The protein below binds the small molecule below.
Small molecule (SMILES): Nc1nc(=O)n([C@H]2C[C@H](O)[C@@H](CO)O2)cc1F

Binding-site contacts:
Ligand atom O16 contacts residue GLU34 of chain 1.A at 2.6 Å (salt-bridge).
Ligand atom O13 contacts residue ILE11 of chain 1.A at 3.9 Å.
Ligand atom C15 contacts residue GLU178 of chain 1.A at 3.9 Å.
Ligand atom C15 contacts residue VAL36 of chain 1.A at 3.5 Å (hydrophobic).
Ligand atom O9 contacts residue GLN78 of chain 1.A at 3.4 Å (h-bond).
Ligand atom N2 contacts residue PHE118 of chain 1.A at 3.5 Å.
Ligand atom F8 contacts residue GLU34 of chain 1.A at 3.3 Å.
Ligand atom O11 contacts residue LEU63 of chain 1.A at 3.4 Å.
Ligand atom O16 contacts residue ARG109 of chain 1.A at 3.1 Å (salt-bridge).
Ligand atom F8 contacts residue ASP114 of chain 1.A at 2.9 Å.
Ligand atom C1 contacts residue PHE118 of chain 1.A at 3.5 Å (hydrophobic).
Ligand atom C10 contacts residue TYR67 of chain 1.A at 3.8 Å (hydrophobic).
Ligand atom C13 contacts residue TYR67 of chain 1.A at 3.6 Å (hydrophobic).
Ligand atom C14 contacts residue ILE11 of chain 1.A at 3.6 Å (hydrophobic).
Ligand atom C6 contacts residue ASP114 of chain 1.A at 3.7 Å.
Ligand atom C15 contacts residue GLU34 of chain 1.A at 3.5 Å.
Ligand atom C12 contacts residue LEU63 of chain 1.A at 3.7 Å (hydrophobic).
Ligand atom N2 contacts residue GLN78 of chain 1.A at 2.8 Å (h-bond).
Ligand atom O9 contacts residue PHE118 of chain 1.A at 3.9 Å.
Ligand atom O13 contacts residue TYR67 of chain 1.A at 2.5 Å (h-bond).
Ligand atom C12 contacts residue GLU178 of chain 1.A at 3.5 Å.
Ligand atom O9 contacts residue MET66 of chain 1.A at 3.3 Å.
Ligand atom C5 contacts residue TRP39 of chain 1.A at 3.7 Å (hydrophobic).
Ligand atom N7 contacts residue GLN78 of chain 1.A at 3.0 Å (h-bond).
Ligand atom N4 contacts residue PHE118 of chain 1.A at 3.9 Å.
Ligand atom N7 contacts residue PHE118 of chain 1.A at 3.6 Å.
Ligand atom N7 contacts residue ASP114 of chain 1.A at 2.7 Å (salt-bridge).
Ligand atom C1 contacts residue ASP114 of chain 1.A at 3.6 Å.
Ligand atom C3 contacts residue GLN78 of chain 1.A at 3.6 Å.
Ligand atom C3 contacts residue PHE118 of chain 1.A at 3.6 Å (hydrophobic).
Ligand atom O13 contacts residue GLU178 of chain 1.A at 2.6 Å (salt-bridge).
Ligand atom C3 contacts residue PHE77 of chain 1.A at 3.4 Å (hydrophobic).
Ligand atom C14 contacts residue TYR67 of chain 1.A at 3.5 Å (hydrophobic).
Ligand atom O11 contacts residue TRP39 of chain 1.A at 3.7 Å.
Ligand atom F8 contacts residue TRP39 of chain 1.A at 3.8 Å.
Ligand atom O9 contacts residue PHE77 of chain 1.A at 3.4 Å.
Ligand atom N2 contacts residue PHE77 of chain 1.A at 3.4 Å.
Ligand atom C1 contacts residue GLN78 of chain 1.A at 3.6 Å.
Ligand atom C13 contacts residue GLU178 of chain 1.A at 3.1 Å.
Ligand atom F8 contacts residue ARG85 of chain 1.A at 2.7 Å.

Sequence of chain 1.A:
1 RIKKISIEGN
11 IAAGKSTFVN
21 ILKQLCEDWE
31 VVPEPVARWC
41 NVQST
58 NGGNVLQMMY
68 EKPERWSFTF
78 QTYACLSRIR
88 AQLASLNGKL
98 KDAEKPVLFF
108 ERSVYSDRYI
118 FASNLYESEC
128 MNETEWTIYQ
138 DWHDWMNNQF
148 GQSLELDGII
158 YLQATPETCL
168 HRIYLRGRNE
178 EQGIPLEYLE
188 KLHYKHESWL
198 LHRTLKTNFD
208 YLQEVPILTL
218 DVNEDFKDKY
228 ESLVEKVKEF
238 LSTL